Sequence of chain 37.A:
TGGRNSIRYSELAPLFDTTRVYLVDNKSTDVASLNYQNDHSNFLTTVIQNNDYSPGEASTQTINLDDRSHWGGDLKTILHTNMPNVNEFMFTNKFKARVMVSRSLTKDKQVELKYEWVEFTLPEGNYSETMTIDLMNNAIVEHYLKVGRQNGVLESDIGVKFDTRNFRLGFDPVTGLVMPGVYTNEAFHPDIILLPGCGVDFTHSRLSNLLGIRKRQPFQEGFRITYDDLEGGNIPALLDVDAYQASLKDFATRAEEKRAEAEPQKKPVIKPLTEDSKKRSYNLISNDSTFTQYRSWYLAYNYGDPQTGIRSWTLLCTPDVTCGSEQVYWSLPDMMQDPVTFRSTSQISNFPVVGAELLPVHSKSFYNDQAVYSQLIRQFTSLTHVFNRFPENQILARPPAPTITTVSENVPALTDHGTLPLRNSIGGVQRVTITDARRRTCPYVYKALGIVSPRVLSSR

The protein below binds the small molecule below.
Small molecule (SMILES): CCCCCCCCCCCC[N+](C)(C)CCCS(=O)(=O)O

Binding-site contacts:
Ligand atom C2 contacts residue ARG224 of chain 37.A at 3.8 Å.
Ligand atom C1 contacts residue ARG98 of chain 37.A at 3.2 Å.
Ligand atom C15 contacts residue TRP117 of chain 37.A at 4.2 Å (hydrophobic).
Ligand atom C3 contacts residue TRP117 of chain 37.A at 3.5 Å (hydrophobic).
Ligand atom N1 contacts residue ARG224 of chain 37.A at 4.2 Å.
Ligand atom C16 contacts residue ARG224 of chain 37.A at 4.0 Å.
Ligand atom O1S contacts residue ARG98 of chain 37.A at 3.6 Å.
Ligand atom C1 contacts residue ARG224 of chain 37.A at 3.8 Å.
Ligand atom C14 contacts residue ARG224 of chain 37.A at 4.5 Å.
Ligand atom S1 contacts residue ARG98 of chain 37.A at 4.4 Å.
Ligand atom N1 contacts residue ARG98 of chain 37.A at 4.3 Å.
Ligand atom C3 contacts residue ARG98 of chain 37.A at 3.2 Å.
Ligand atom O1S contacts residue THR226 of chain 37.A at 4.3 Å.
Ligand atom C16 contacts residue TRP117 of chain 37.A at 3.7 Å (hydrophobic).
Ligand atom C3 contacts residue ARG224 of chain 37.A at 3.5 Å.
Ligand atom C15 contacts residue ARG224 of chain 37.A at 3.3 Å.
Ligand atom O3S contacts residue THR226 of chain 37.A at 4.0 Å.
Ligand atom N1 contacts residue TRP117 of chain 37.A at 4.1 Å.
Ligand atom C13 contacts residue ARG224 of chain 37.A at 4.1 Å.
Ligand atom O1S contacts residue ASP228 of chain 37.A at 3.6 Å.
Ligand atom C2 contacts residue ARG98 of chain 37.A at 3.4 Å.